A protein and the small-molecule ligand that binds it are described below.
Small molecule (SMILES): OC[C@H]1CN(Cc2ccccc2)CCO1

Binding-site contacts:
Ligand atom C1 contacts residue MET235 of chain 2.A at 4.2 Å (hydrophobic).
Ligand atom O1 contacts residue MET235 of chain 2.A at 4.3 Å.
Ligand atom C7 contacts residue THR196 of chain 2.A at 4.3 Å.
Ligand atom C8 contacts residue PRO132 of chain 2.A at 4.2 Å (hydrophobic).
Ligand atom O contacts residue MET235 of chain 2.A at 3.3 Å.
Ligand atom C11 contacts residue ASN238 of chain 2.A at 3.6 Å.
Ligand atom N contacts residue THR198 of chain 2.A at 3.4 Å.
Ligand atom C8 contacts residue THR198 of chain 2.A at 4.2 Å.
Ligand atom C8 contacts residue THR196 of chain 2.A at 3.3 Å.
Ligand atom C3 contacts residue THR198 of chain 2.A at 4.3 Å.
Ligand atom C7 contacts residue GLU240 of chain 2.A at 4.1 Å.
Ligand atom C7 contacts residue ASN133 of chain 2.A at 4.0 Å.
Ligand atom C1 contacts residue THR198 of chain 2.A at 3.9 Å.
Ligand atom C4 contacts residue THR198 of chain 2.A at 4.2 Å.
Ligand atom C9 contacts residue GLU240 of chain 2.A at 3.4 Å.
Ligand atom C4 contacts residue GLU240 of chain 2.A at 3.1 Å.
Ligand atom C1 contacts residue ASN238 of chain 2.A at 4.0 Å.
Ligand atom C6 contacts residue GLU240 of chain 2.A at 3.9 Å.
Ligand atom C contacts residue MET235 of chain 2.A at 3.8 Å (hydrophobic).
Ligand atom N contacts residue GLU240 of chain 2.A at 3.6 Å (salt-bridge).
Ligand atom C2 contacts residue GLU240 of chain 2.A at 3.6 Å.
Ligand atom C5 contacts residue GLU240 of chain 2.A at 3.3 Å.
Ligand atom C2 contacts residue THR198 of chain 2.A at 3.5 Å.
Ligand atom O1 contacts residue THR198 of chain 2.A at 3.6 Å.
Ligand atom C2 contacts residue TYR239 of chain 2.A at 4.1 Å (hydrophobic).
Ligand atom C1 contacts residue TYR239 of chain 2.A at 4.0 Å (hydrophobic).
Ligand atom O contacts residue ASN238 of chain 2.A at 4.2 Å.
Ligand atom C11 contacts residue THR196 of chain 2.A at 3.9 Å.
Ligand atom C7 contacts residue PRO132 of chain 2.A at 3.1 Å (hydrophobic).
Ligand atom C9 contacts residue THR198 of chain 2.A at 3.6 Å.
Ligand atom C3 contacts residue GLU240 of chain 2.A at 3.4 Å.
Ligand atom C10 contacts residue THR198 of chain 2.A at 4.0 Å.
Ligand atom C8 contacts residue GLU240 of chain 2.A at 3.9 Å.
Ligand atom O1 contacts residue ASN238 of chain 2.A at 2.9 Å (h-bond).
Ligand atom C9 contacts residue THR196 of chain 2.A at 3.9 Å.
Ligand atom C6 contacts residue PRO132 of chain 2.A at 3.5 Å (hydrophobic).
Ligand atom C11 contacts residue THR198 of chain 2.A at 3.7 Å.

Sequence of chain 2.A:
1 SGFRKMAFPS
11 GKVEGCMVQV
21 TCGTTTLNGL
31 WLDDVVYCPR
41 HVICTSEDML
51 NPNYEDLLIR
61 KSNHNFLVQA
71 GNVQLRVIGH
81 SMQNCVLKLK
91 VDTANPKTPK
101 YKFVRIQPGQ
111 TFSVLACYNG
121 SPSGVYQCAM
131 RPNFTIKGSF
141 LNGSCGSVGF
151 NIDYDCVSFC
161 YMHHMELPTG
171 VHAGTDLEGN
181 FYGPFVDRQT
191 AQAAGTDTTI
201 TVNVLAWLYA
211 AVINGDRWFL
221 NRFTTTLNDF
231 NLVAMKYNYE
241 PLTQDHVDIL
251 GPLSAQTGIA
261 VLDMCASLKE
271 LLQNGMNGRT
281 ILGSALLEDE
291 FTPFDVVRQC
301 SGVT